Sequence of chain 35.A:
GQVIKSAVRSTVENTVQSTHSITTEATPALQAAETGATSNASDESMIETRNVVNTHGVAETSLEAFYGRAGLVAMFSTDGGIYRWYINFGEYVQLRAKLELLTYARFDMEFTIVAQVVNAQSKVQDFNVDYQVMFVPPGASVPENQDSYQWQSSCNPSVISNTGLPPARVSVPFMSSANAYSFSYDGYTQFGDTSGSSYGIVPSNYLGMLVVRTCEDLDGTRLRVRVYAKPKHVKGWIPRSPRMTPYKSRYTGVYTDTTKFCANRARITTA

Binding-site contacts:
Ligand atom O contacts residue MET78 of chain 35.A at 3.9 Å.
Ligand atom OXT contacts residue ARG216 of chain 34.A at 3.0 Å (salt-bridge).
Ligand atom C contacts residue TRP154 of chain 34.A at 4.1 Å (hydrophobic).
Ligand atom N contacts residue TYR152 of chain 34.A at 4.2 Å.
Ligand atom O contacts residue ARG216 of chain 34.A at 2.9 Å (salt-bridge).
Ligand atom CA contacts residue SER151 of chain 34.A at 4.0 Å.
Ligand atom N contacts residue MET78 of chain 35.A at 3.8 Å.
Ligand atom C contacts residue LEU75 of chain 35.A at 4.2 Å (hydrophobic).
Ligand atom CA contacts residue GLN155 of chain 34.A at 4.3 Å.
Ligand atom C contacts residue ARG216 of chain 34.A at 3.6 Å.
Ligand atom OXT contacts residue ARG229 of chain 35.A at 3.1 Å (salt-bridge).
Ligand atom CA contacts residue LEU75 of chain 35.A at 3.7 Å (hydrophobic).
Ligand atom OXT contacts residue CYS1 of chain 35.P at 4.0 Å.
Ligand atom CA contacts residue MET78 of chain 35.A at 4.0 Å (hydrophobic).
Ligand atom C contacts residue CYS1 of chain 35.P at 3.7 Å (hydrophobic).
Ligand atom O contacts residue LEU75 of chain 35.A at 3.8 Å.
Ligand atom CA contacts residue CYS1 of chain 35.P at 2.4 Å (hydrophobic).
Ligand atom N contacts residue SER151 of chain 34.A at 3.5 Å (h-bond).
Ligand atom C contacts residue ARG229 of chain 35.A at 3.7 Å.
Ligand atom O contacts residue ARG229 of chain 35.A at 2.9 Å (salt-bridge).
Ligand atom O contacts residue TRP154 of chain 34.A at 4.1 Å.
Ligand atom N contacts residue ASP150 of chain 34.A at 3.4 Å (salt-bridge).
Ligand atom N contacts residue CYS1 of chain 35.P at 1.3 Å.
Ligand atom CA contacts residue TRP154 of chain 34.A at 4.3 Å (hydrophobic).
Ligand atom C contacts residue MET78 of chain 35.A at 3.6 Å (hydrophobic).
Ligand atom OXT contacts residue ASP150 of chain 34.A at 4.3 Å.
Ligand atom OXT contacts residue MET78 of chain 35.A at 3.5 Å (h-bond).

A small-molecule ligand and the protein it binds are described below.
Small molecule (SMILES): NCC(=O)O

Sequence of chain 34.A:
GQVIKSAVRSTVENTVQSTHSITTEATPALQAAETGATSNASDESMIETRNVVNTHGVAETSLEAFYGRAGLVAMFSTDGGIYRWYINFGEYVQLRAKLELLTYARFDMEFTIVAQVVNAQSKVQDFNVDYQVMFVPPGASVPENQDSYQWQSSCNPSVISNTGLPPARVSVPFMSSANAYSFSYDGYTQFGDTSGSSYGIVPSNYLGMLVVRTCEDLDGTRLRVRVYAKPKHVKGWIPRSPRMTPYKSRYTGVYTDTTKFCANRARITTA